Sequence of chain 1.A:
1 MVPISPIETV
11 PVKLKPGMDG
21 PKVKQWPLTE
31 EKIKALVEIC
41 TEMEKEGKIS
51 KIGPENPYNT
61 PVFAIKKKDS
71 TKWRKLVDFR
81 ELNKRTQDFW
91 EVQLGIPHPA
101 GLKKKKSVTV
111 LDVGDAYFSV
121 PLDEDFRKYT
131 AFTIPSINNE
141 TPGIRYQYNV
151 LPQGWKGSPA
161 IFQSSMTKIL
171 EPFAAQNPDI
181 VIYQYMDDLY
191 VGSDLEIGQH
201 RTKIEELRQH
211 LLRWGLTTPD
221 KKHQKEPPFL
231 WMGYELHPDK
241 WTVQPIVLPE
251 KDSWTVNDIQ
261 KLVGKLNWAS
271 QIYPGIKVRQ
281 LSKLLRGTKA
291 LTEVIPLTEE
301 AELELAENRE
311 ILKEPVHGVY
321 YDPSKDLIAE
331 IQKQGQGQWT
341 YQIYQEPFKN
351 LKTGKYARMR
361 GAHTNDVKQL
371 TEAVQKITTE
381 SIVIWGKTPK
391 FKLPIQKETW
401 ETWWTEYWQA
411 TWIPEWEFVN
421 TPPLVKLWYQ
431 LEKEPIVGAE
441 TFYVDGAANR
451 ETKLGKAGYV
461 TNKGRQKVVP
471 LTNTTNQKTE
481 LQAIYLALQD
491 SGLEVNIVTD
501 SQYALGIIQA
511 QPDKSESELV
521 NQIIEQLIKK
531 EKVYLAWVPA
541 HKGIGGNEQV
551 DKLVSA

Binding-site contacts:
Ligand atom C1 contacts residue TYR183 of chain 1.A at 3.5 Å (hydrophobic).
Ligand atom C22 contacts residue TRP231 of chain 1.A at 3.4 Å (hydrophobic).
Ligand atom N1 contacts residue TYR183 of chain 1.A at 3.7 Å.
Ligand atom N2 contacts residue LYS105 of chain 1.A at 3.8 Å.
Ligand atom C15 contacts residue LYS105 of chain 1.A at 3.7 Å.
Ligand atom N5 contacts residue LEU236 of chain 1.A at 3.3 Å (h-bond).
Ligand atom C19 contacts residue HIS237 of chain 1.A at 3.2 Å.
Ligand atom C16 contacts residue LYS105 of chain 1.A at 3.8 Å.
Ligand atom C3 contacts residue TYR183 of chain 1.A at 3.5 Å (hydrophobic).
Ligand atom C22 contacts residue TYR190 of chain 1.A at 3.5 Å (hydrophobic).
Ligand atom C9 contacts residue GLU139 of chain 1.B at 3.6 Å.
Ligand atom N4 contacts residue LYS105 of chain 1.A at 3.7 Å.
Ligand atom C14 contacts residue TYR320 of chain 1.A at 3.6 Å (hydrophobic).
Ligand atom C13 contacts residue HIS237 of chain 1.A at 3.6 Å.
Ligand atom C7 contacts residue LEU102 of chain 1.A at 3.8 Å (hydrophobic).
Ligand atom C6 contacts residue TYR183 of chain 1.A at 3.5 Å (hydrophobic).
Ligand atom C4 contacts residue TYR190 of chain 1.A at 3.6 Å (hydrophobic).
Ligand atom C16 contacts residue LYS103 of chain 1.A at 3.5 Å.
Ligand atom C5 contacts residue TYR183 of chain 1.A at 3.7 Å (hydrophobic).
Ligand atom N4 contacts residue LEU102 of chain 1.A at 3.5 Å.
Ligand atom N6 contacts residue TYR190 of chain 1.A at 3.2 Å (h-bond).
Ligand atom C7 contacts residue PRO97 of chain 1.A at 3.8 Å (hydrophobic).
Ligand atom C12 contacts residue LYS103 of chain 1.A at 3.7 Å.
Ligand atom C15 contacts residue LYS103 of chain 1.A at 3.2 Å.
Ligand atom N5 contacts residue PRO238 of chain 1.A at 3.5 Å (h-bond).
Ligand atom C2 contacts residue TYR183 of chain 1.A at 3.3 Å (hydrophobic).
Ligand atom C14 contacts residue HIS237 of chain 1.A at 3.2 Å.
Ligand atom N4 contacts residue LYS103 of chain 1.A at 2.8 Å (salt-bridge).
Ligand atom N2 contacts residue LEU102 of chain 1.A at 3.7 Å.
Ligand atom N6 contacts residue TRP231 of chain 1.A at 3.5 Å.
Ligand atom C20 contacts residue TRP231 of chain 1.A at 3.3 Å (hydrophobic).
Ligand atom C7 contacts residue TYR183 of chain 1.A at 3.8 Å (hydrophobic).
Ligand atom C12 contacts residue LEU102 of chain 1.A at 3.6 Å (hydrophobic).
Ligand atom N3 contacts residue LEU102 of chain 1.A at 3.8 Å.
Ligand atom N5 contacts residue HIS237 of chain 1.A at 3.2 Å.
Ligand atom C14 contacts residue PRO238 of chain 1.A at 3.7 Å (hydrophobic).
Ligand atom C11 contacts residue LEU102 of chain 1.A at 3.8 Å (hydrophobic).
Ligand atom N6 contacts residue PHE229 of chain 1.A at 3.5 Å.
Ligand atom N2 contacts residue LYS103 of chain 1.A at 3.2 Å (salt-bridge).
Ligand atom N5 contacts residue PHE229 of chain 1.A at 3.5 Å.

Sequence of chain 1.B:
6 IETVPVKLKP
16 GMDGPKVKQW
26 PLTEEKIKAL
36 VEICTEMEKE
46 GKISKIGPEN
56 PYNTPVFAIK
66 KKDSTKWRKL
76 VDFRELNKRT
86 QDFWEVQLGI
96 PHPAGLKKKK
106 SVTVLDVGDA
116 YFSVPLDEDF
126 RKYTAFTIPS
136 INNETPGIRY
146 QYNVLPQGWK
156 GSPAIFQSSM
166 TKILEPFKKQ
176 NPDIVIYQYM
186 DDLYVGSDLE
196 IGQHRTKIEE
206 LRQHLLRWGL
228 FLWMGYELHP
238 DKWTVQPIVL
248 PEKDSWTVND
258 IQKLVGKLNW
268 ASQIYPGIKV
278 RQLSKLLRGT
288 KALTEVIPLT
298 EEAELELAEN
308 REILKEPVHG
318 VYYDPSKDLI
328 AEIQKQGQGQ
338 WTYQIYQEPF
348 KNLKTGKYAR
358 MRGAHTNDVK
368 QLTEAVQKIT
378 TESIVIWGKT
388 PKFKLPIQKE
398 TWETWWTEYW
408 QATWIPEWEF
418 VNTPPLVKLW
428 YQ

A small-molecule ligand and the protein it binds are described below.
Small molecule (SMILES): Cc1cc(/C=C/C#N)cc(C)c1Nc1ccnc(Nc2ccc(C#N)cc2)n1